Binding-site contacts:
Ligand atom N7 contacts residue PRO113 of chain 1.C at 3.9 Å.
Ligand atom O4' contacts residue TYR318 of chain 1.C at 3.9 Å.
Ligand atom C3' contacts residue MET1 of chain 1.I at 3.6 Å (hydrophobic).
Ligand atom O3' contacts residue MET1 of chain 1.I at 3.2 Å.
Ligand atom O3' contacts residue HIS284 of chain 1.C at 3.3 Å (h-bond).
Ligand atom C6 contacts residue LEU321 of chain 1.C at 3.7 Å (hydrophobic).
Ligand atom N3 contacts residue TYR318 of chain 1.C at 3.9 Å.
Ligand atom N3 contacts residue ARG367 of chain 1.C at 3.8 Å.
Ligand atom N7 contacts residue TYR111 of chain 1.C at 3.4 Å.
Ligand atom N1 contacts residue LEU321 of chain 1.C at 3.1 Å (h-bond).
Ligand atom O2' contacts residue GLN248 of chain 1.C at 3.4 Å (h-bond).
Ligand atom N3 contacts residue MET286 of chain 1.C at 3.6 Å.
Ligand atom O2' contacts residue MET286 of chain 1.C at 3.8 Å.
Ligand atom C6 contacts residue MET286 of chain 1.C at 4.1 Å (hydrophobic).
Ligand atom C4 contacts residue MET286 of chain 1.C at 3.7 Å (hydrophobic).
Ligand atom C2 contacts residue MET286 of chain 1.C at 3.7 Å (hydrophobic).
Ligand atom N7 contacts residue CYS112 of chain 1.C at 4.1 Å.
Ligand atom C5' contacts residue ARG367 of chain 1.C at 3.3 Å.
Ligand atom C4' contacts residue ARG367 of chain 1.C at 3.8 Å.
Ligand atom N1 contacts residue PRO319 of chain 1.C at 4.0 Å.
Ligand atom O3' contacts residue GLN248 of chain 1.C at 3.8 Å.
Ligand atom C2' contacts residue MET286 of chain 1.C at 4.0 Å (hydrophobic).
Ligand atom C6 contacts residue TYR111 of chain 1.C at 3.9 Å (hydrophobic).
Ligand atom N6 contacts residue TYR111 of chain 1.C at 3.0 Å (h-bond).
Ligand atom O2' contacts residue TYR318 of chain 1.C at 3.7 Å.
Ligand atom C2 contacts residue ARG367 of chain 1.C at 4.0 Å.
Ligand atom C5 contacts residue TYR111 of chain 1.C at 3.9 Å (hydrophobic).
Ligand atom N6 contacts residue LEU321 of chain 1.C at 2.9 Å (h-bond).
Ligand atom C8 contacts residue TYR111 of chain 1.C at 3.9 Å (hydrophobic).
Ligand atom C5' contacts residue MET1 of chain 1.I at 3.5 Å (hydrophobic).
Ligand atom C2 contacts residue PRO319 of chain 1.C at 3.5 Å (hydrophobic).
Ligand atom C2 contacts residue LEU321 of chain 1.C at 3.8 Å (hydrophobic).
Ligand atom C1' contacts residue TYR318 of chain 1.C at 3.8 Å (hydrophobic).
Ligand atom N1 contacts residue THR320 of chain 1.C at 4.0 Å.
Ligand atom C4' contacts residue TYR318 of chain 1.C at 4.0 Å (hydrophobic).
Ligand atom C5 contacts residue MET286 of chain 1.C at 3.9 Å (hydrophobic).
Ligand atom C4' contacts residue MET1 of chain 1.I at 4.1 Å (hydrophobic).
Ligand atom O2' contacts residue HIS284 of chain 1.C at 3.9 Å.
Ligand atom N1 contacts residue MET286 of chain 1.C at 4.0 Å.
Ligand atom O4' contacts residue ARG367 of chain 1.C at 3.2 Å (salt-bridge).

A small-molecule ligand and the protein it binds are described below.
Small molecule (SMILES): C[C@H]1O[C@@H](n2cnc3c(N)ncnc32)[C@H](O)[C@@H]1O

Sequence of chain 1.C:
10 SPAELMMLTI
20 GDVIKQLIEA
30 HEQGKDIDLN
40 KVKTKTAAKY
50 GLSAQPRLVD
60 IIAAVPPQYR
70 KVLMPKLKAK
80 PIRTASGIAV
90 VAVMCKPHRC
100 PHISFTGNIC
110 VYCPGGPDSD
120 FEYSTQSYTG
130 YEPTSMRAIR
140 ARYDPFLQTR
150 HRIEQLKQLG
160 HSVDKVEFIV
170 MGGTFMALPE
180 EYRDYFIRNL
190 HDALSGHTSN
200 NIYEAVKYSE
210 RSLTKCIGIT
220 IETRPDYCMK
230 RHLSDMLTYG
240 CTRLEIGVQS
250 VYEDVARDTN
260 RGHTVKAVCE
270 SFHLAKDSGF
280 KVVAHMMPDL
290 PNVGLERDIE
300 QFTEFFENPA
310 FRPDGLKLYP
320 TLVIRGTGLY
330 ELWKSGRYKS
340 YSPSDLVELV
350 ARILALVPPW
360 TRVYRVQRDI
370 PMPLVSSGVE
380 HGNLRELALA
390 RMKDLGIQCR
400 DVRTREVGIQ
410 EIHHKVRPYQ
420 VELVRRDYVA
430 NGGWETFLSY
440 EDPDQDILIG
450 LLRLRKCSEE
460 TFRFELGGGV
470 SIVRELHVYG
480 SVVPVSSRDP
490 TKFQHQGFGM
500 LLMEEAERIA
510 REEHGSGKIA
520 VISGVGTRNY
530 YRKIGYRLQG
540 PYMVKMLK